Sequence of chain 16.C:
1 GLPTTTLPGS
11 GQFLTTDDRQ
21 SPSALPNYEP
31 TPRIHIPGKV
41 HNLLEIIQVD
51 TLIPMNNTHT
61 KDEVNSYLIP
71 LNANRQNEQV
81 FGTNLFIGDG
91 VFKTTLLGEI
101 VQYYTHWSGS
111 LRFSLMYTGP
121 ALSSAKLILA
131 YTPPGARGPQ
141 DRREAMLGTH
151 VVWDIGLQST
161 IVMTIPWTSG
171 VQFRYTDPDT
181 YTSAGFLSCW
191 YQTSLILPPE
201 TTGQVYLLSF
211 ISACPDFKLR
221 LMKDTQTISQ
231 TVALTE

Sequence of chain 16.A:
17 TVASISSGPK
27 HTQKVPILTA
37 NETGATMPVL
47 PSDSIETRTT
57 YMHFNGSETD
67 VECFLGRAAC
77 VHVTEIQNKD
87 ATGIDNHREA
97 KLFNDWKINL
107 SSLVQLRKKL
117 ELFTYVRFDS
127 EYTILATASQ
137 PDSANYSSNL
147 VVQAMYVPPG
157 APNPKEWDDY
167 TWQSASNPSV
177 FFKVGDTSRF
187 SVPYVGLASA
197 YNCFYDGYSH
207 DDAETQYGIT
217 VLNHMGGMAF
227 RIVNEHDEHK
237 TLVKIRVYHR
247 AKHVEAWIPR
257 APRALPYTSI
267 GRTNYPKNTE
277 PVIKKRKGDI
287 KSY

The protein below binds the small molecule below.
Small molecule (SMILES): Cc1cc(CCCCCCCOc2ccc(C3=N[C@@H](C)CO3)cc2)on1

Binding-site contacts:
Ligand atom C5 contacts residue TYR152 of chain 16.A at 3.8 Å (hydrophobic).
Ligand atom C4B contacts residue LEU106 of chain 16.A at 3.7 Å (hydrophobic).
Ligand atom C2C contacts residue VAL188 of chain 16.A at 3.2 Å (hydrophobic).
Ligand atom C3C contacts residue VAL188 of chain 16.A at 3.3 Å (hydrophobic).
Ligand atom O1B contacts residue MET221 of chain 16.A at 3.4 Å.
Ligand atom C6C contacts residue MET221 of chain 16.A at 3.7 Å (hydrophobic).
Ligand atom C4 contacts residue TYR152 of chain 16.A at 3.9 Å (hydrophobic).
Ligand atom C4 contacts residue MET224 of chain 16.A at 3.8 Å (hydrophobic).
Ligand atom O1 contacts residue PHE186 of chain 16.A at 3.5 Å.
Ligand atom C1B contacts residue MET221 of chain 16.A at 3.8 Å (hydrophobic).
Ligand atom N2 contacts residue PHE186 of chain 16.A at 3.7 Å.
Ligand atom C5B contacts residue LEU106 of chain 16.A at 3.5 Å (hydrophobic).
Ligand atom C6B contacts residue LEU106 of chain 16.A at 3.9 Å (hydrophobic).
Ligand atom C31 contacts residue SER175 of chain 16.A at 3.6 Å.
Ligand atom N2 contacts residue ALA24 of chain 16.C at 3.4 Å.
Ligand atom C3B contacts residue MET221 of chain 16.A at 3.8 Å (hydrophobic).
Ligand atom C5C contacts residue TYR128 of chain 16.A at 3.5 Å (hydrophobic).
Ligand atom C5C contacts residue ILE104 of chain 16.A at 3.8 Å (hydrophobic).
Ligand atom C5 contacts residue PHE186 of chain 16.A at 3.5 Å (hydrophobic).
Ligand atom C31 contacts residue ALA150 of chain 16.A at 3.5 Å (hydrophobic).
Ligand atom C5B contacts residue TYR197 of chain 16.A at 3.7 Å (hydrophobic).
Ligand atom O1 contacts residue TYR152 of chain 16.A at 3.9 Å.
Ligand atom C2B contacts residue MET221 of chain 16.A at 3.5 Å (hydrophobic).
Ligand atom C4C contacts residue TYR152 of chain 16.A at 3.8 Å (hydrophobic).
Ligand atom C6B contacts residue TYR197 of chain 16.A at 3.6 Å (hydrophobic).
Ligand atom C4A contacts residue ASN219 of chain 16.A at 3.5 Å.
Ligand atom C3 contacts residue PRO174 of chain 16.A at 3.8 Å (hydrophobic).
Ligand atom C3 contacts residue PHE186 of chain 16.A at 3.8 Å (hydrophobic).
Ligand atom C7C contacts residue TYR128 of chain 16.A at 3.6 Å (hydrophobic).
Ligand atom CM1 contacts residue SER107 of chain 16.A at 3.9 Å.
Ligand atom C3C contacts residue TYR128 of chain 16.A at 3.9 Å (hydrophobic).
Ligand atom C6C contacts residue VAL191 of chain 16.A at 3.2 Å (hydrophobic).
Ligand atom O1B contacts residue TYR128 of chain 16.A at 3.9 Å.
Ligand atom O1 contacts residue ALA24 of chain 16.C at 3.6 Å.
Ligand atom C31 contacts residue VAL176 of chain 16.A at 3.3 Å (hydrophobic).
Ligand atom N3A contacts residue ASN219 of chain 16.A at 3.0 Å (h-bond).
Ligand atom C31 contacts residue PRO174 of chain 16.A at 3.4 Å (hydrophobic).
Ligand atom O1 contacts residue VAL188 of chain 16.A at 3.8 Å.
Ligand atom C7C contacts residue TYR197 of chain 16.A at 3.8 Å (hydrophobic).
Ligand atom C4 contacts residue PHE186 of chain 16.A at 3.6 Å (hydrophobic).